Sequence of chain 2.R:
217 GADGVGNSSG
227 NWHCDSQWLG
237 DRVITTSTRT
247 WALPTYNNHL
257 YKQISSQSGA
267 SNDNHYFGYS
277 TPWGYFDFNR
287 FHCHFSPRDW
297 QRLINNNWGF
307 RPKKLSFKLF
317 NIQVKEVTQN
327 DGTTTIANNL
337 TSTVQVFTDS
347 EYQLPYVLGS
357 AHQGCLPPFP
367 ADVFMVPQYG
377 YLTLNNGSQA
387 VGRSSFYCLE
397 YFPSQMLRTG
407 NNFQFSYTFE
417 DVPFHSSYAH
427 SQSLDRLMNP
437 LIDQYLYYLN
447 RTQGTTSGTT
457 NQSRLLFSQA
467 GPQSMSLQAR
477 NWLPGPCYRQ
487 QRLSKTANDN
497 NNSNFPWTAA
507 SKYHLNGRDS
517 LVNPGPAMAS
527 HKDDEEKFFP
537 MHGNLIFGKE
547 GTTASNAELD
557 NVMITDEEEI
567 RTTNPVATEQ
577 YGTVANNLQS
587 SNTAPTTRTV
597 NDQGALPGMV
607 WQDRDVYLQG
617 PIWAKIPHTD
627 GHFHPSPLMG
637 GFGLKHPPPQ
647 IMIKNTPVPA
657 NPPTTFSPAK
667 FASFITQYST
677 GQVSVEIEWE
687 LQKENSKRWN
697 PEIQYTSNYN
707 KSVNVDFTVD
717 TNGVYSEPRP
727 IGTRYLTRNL

Binding-site contacts:
Ligand atom C1' contacts residue HIS630 of chain 2.R at 4.0 Å.
Ligand atom O5' contacts residue PHE629 of chain 2.R at 4.2 Å.
Ligand atom N7 contacts residue PRO419 of chain 2.R at 4.4 Å.
Ligand atom N6 contacts residue VAL418 of chain 2.R at 3.6 Å.
Ligand atom C2' contacts residue PRO419 of chain 2.R at 4.0 Å (hydrophobic).
Ligand atom N6 contacts residue SER632 of chain 2.R at 3.9 Å.
Ligand atom N3 contacts residue PRO419 of chain 2.R at 4.3 Å.
Ligand atom C6 contacts residue SER632 of chain 2.R at 4.3 Å.
Ligand atom N7 contacts residue SER632 of chain 2.R at 3.8 Å.
Ligand atom O2P contacts residue PHE629 of chain 2.R at 4.0 Å.
Ligand atom N1 contacts residue ILE622 of chain 2.R at 4.4 Å.
Ligand atom O2P contacts residue HIS628 of chain 2.R at 4.3 Å.
Ligand atom N1 contacts residue GLY639 of chain 2.R at 2.9 Å (h-bond).
Ligand atom C5 contacts residue SER632 of chain 2.R at 4.3 Å.
Ligand atom O4' contacts residue PRO631 of chain 2.R at 3.8 Å.
Ligand atom N1 contacts residue PRO631 of chain 2.R at 4.2 Å.
Ligand atom N6 contacts residue GLY637 of chain 2.R at 4.1 Å.
Ligand atom N7 contacts residue ASP609 of chain 2.R at 4.4 Å.
Ligand atom N9 contacts residue PRO419 of chain 2.R at 4.2 Å.
Ligand atom N6 contacts residue GLY639 of chain 2.R at 2.8 Å (h-bond).
Ligand atom C2 contacts residue GLY639 of chain 2.R at 3.7 Å.
Ligand atom C8 contacts residue PRO419 of chain 2.R at 4.3 Å (hydrophobic).
Ligand atom C6 contacts residue VAL418 of chain 2.R at 3.8 Å (hydrophobic).
Ligand atom C8 contacts residue HIS630 of chain 2.R at 3.4 Å.
Ligand atom C6 contacts residue PRO631 of chain 2.R at 4.0 Å (hydrophobic).
Ligand atom O4' contacts residue HIS630 of chain 2.R at 4.4 Å.
Ligand atom N7 contacts residue HIS630 of chain 2.R at 4.1 Å.
Ligand atom C5 contacts residue PRO419 of chain 2.R at 4.2 Å (hydrophobic).
Ligand atom C5 contacts residue PRO631 of chain 2.R at 4.4 Å (hydrophobic).
Ligand atom N9 contacts residue HIS630 of chain 2.R at 4.2 Å.
Ligand atom N6 contacts residue PRO631 of chain 2.R at 3.9 Å.
Ligand atom C6 contacts residue GLY639 of chain 2.R at 3.7 Å.
Ligand atom N1 contacts residue VAL418 of chain 2.R at 3.8 Å.
Ligand atom O5' contacts residue PRO631 of chain 2.R at 4.1 Å.
Ligand atom C4 contacts residue PRO419 of chain 2.R at 4.2 Å (hydrophobic).
Ligand atom C6 contacts residue PRO419 of chain 2.R at 4.4 Å (hydrophobic).
Ligand atom N6 contacts residue PRO633 of chain 2.R at 4.1 Å.
Ligand atom N6 contacts residue PHE638 of chain 2.R at 3.8 Å.
Ligand atom C2 contacts residue PRO419 of chain 2.R at 4.4 Å (hydrophobic).
Ligand atom O2P contacts residue PRO631 of chain 2.R at 3.8 Å.

A small-molecule ligand and the protein it binds are described below.
Small molecule (SMILES): Nc1ncnc2c1ncn2[C@H]1C[C@H](O)[C@@H](COP(=O)(O)O)O1